This small molecule binds to this protein.
Small molecule (SMILES): CC(=O)N[C@@H]1[C@@H](O)[C@H](O)[C@@H](CO)O[C@H]1O

Sequence of chain 1.A:
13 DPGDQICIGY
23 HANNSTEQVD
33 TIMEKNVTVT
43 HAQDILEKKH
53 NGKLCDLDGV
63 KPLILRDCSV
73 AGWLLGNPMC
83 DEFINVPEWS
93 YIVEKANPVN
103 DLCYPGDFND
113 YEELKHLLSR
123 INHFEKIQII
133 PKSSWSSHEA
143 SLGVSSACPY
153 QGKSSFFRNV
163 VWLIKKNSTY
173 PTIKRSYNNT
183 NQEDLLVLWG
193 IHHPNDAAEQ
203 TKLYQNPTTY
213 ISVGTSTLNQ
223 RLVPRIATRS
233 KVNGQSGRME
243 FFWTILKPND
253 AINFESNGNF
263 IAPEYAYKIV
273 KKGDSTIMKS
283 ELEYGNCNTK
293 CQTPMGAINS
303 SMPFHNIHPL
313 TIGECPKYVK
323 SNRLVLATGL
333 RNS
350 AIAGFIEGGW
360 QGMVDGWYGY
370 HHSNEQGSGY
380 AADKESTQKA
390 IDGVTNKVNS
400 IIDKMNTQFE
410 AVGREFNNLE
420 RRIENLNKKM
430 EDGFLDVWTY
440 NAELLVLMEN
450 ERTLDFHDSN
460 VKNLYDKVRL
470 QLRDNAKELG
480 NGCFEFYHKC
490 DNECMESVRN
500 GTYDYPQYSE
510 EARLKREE

Binding-site contacts:
Ligand atom O5 contacts residue THR501 of chain 1.A at 3.8 Å.
Ligand atom C1 contacts residue GLU495 of chain 1.A at 4.3 Å.
Ligand atom C2 contacts residue THR501 of chain 1.A at 4.5 Å.
Ligand atom O5 contacts residue SER496 of chain 1.A at 3.9 Å.
Ligand atom C6 contacts residue GLU492 of chain 1.A at 3.4 Å.
Ligand atom O6 contacts residue SO41 of chain 1.L at 4.2 Å.
Ligand atom N2 contacts residue ASN499 of chain 1.A at 3.2 Å (h-bond).
Ligand atom C2 contacts residue ASN499 of chain 1.A at 2.5 Å.
Ligand atom C5 contacts residue ASN499 of chain 1.A at 3.6 Å.
Ligand atom O5 contacts residue ASN499 of chain 1.A at 2.3 Å (h-bond).
Ligand atom N2 contacts residue THR501 of chain 1.A at 4.1 Å.
Ligand atom O4 contacts residue SO41 of chain 1.L at 2.7 Å (h-bond).
Ligand atom C3 contacts residue SO41 of chain 1.L at 4.1 Å.
Ligand atom C8 contacts residue THR501 of chain 1.A at 4.2 Å.
Ligand atom C4 contacts residue ASN499 of chain 1.A at 4.1 Å.
Ligand atom O7 contacts residue ASN499 of chain 1.A at 3.3 Å (h-bond).
Ligand atom C5 contacts residue SER496 of chain 1.A at 4.3 Å.
Ligand atom C4 contacts residue SO41 of chain 1.L at 3.7 Å.
Ligand atom C7 contacts residue ASN499 of chain 1.A at 3.5 Å.
Ligand atom O6 contacts residue SER496 of chain 1.A at 4.4 Å.
Ligand atom C7 contacts residue THR501 of chain 1.A at 4.4 Å.
Ligand atom C6 contacts residue SO41 of chain 1.L at 4.3 Å.
Ligand atom C1 contacts residue THR501 of chain 1.A at 3.5 Å.
Ligand atom C1 contacts residue ASN499 of chain 1.A at 1.4 Å.
Ligand atom C3 contacts residue ASN499 of chain 1.A at 3.8 Å.
Ligand atom C6 contacts residue SER496 of chain 1.A at 3.9 Å.
Ligand atom C5 contacts residue THR501 of chain 1.A at 4.1 Å.
Ligand atom C6 contacts residue GLU495 of chain 1.A at 4.0 Å.
Ligand atom O3 contacts residue SO41 of chain 1.L at 3.3 Å (h-bond).
Ligand atom O6 contacts residue GLU495 of chain 1.A at 3.3 Å.
Ligand atom O5 contacts residue GLU495 of chain 1.A at 3.9 Å.
Ligand atom O6 contacts residue GLU492 of chain 1.A at 3.7 Å.